The small molecule below binds the protein below.
Small molecule (SMILES): CC(=O)N[C@H]1[C@H](O[C@H]2[C@H](O)[C@@H](NC(C)=O)CO[C@@H]2CO)O[C@H](CO)[C@@H](O[C@@H]2O[C@H](CO)[C@@H](O[C@@H]3O[C@H](CO)[C@@H](O)[C@H](O)[C@H]3NC(C)=O)[C@H](O[C@H]3O[C@H](CO[C@H]4O[C@H](CO)[C@@H](O)[C@H](O)[C@@H]4O)[C@@H](O)[C@H](O)[C@@H]3O)[C@@H]2O)[C@@H]1O

Binding-site contacts:
Ligand atom C2 contacts residue TRP106 of chain 1.K at 3.5 Å (hydrophobic).
Ligand atom O2 contacts residue TRP106 of chain 1.K at 3.1 Å.
Ligand atom O5 contacts residue ASN201 of chain 1.R at 2.3 Å (h-bond).
Ligand atom C8 contacts residue GLU52 of chain 1.R at 3.2 Å.
Ligand atom O5 contacts residue ASN189 of chain 1.R at 3.6 Å (h-bond).
Ligand atom O4 contacts residue TYR60 of chain 1.K at 4.1 Å.
Ligand atom O7 contacts residue ASN201 of chain 1.R at 2.8 Å (h-bond).
Ligand atom O3 contacts residue TYR87 of chain 1.L at 2.8 Å (h-bond).
Ligand atom O4 contacts residue TYR87 of chain 1.L at 3.3 Å (h-bond).
Ligand atom C5 contacts residue LYS59 of chain 1.K at 4.2 Å.
Ligand atom C1 contacts residue TRP106 of chain 1.K at 4.5 Å (hydrophobic).
Ligand atom C3 contacts residue TYR87 of chain 1.L at 3.8 Å (hydrophobic).
Ligand atom C1 contacts residue ASN201 of chain 1.R at 1.4 Å.
Ligand atom O6 contacts residue TYR54 of chain 1.K at 3.6 Å.
Ligand atom O4 contacts residue ASP108 of chain 1.K at 3.8 Å.
Ligand atom C3 contacts residue ASN201 of chain 1.R at 3.8 Å.
Ligand atom O3 contacts residue TRP106 of chain 1.K at 3.0 Å.
Ligand atom O6 contacts residue SER32 of chain 1.K at 2.9 Å (h-bond).
Ligand atom C4 contacts residue LYS59 of chain 1.K at 3.6 Å.
Ligand atom O6 contacts residue ASN189 of chain 1.R at 3.7 Å.
Ligand atom C4 contacts residue ASN201 of chain 1.R at 4.2 Å.
Ligand atom O4 contacts residue TRP106 of chain 1.K at 3.2 Å.
Ligand atom C5 contacts residue ASN201 of chain 1.R at 3.6 Å.
Ligand atom N2 contacts residue ASN201 of chain 1.R at 3.0 Å (h-bond).
Ligand atom O6 contacts residue TYR60 of chain 1.K at 4.3 Å.
Ligand atom O4 contacts residue LYS59 of chain 1.K at 2.7 Å (salt-bridge).
Ligand atom C6 contacts residue SER32 of chain 1.K at 3.2 Å.
Ligand atom C3 contacts residue TYR60 of chain 1.K at 4.0 Å (hydrophobic).
Ligand atom C3 contacts residue TRP106 of chain 1.K at 3.8 Å (hydrophobic).
Ligand atom C1 contacts residue ASN189 of chain 1.R at 4.2 Å.
Ligand atom C3 contacts residue LYS59 of chain 1.K at 3.4 Å.
Ligand atom C8 contacts residue ASN201 of chain 1.R at 4.4 Å.
Ligand atom O6 contacts residue TRP55 of chain 1.K at 4.4 Å.
Ligand atom O4 contacts residue TYR60 of chain 1.K at 4.0 Å.
Ligand atom C4 contacts residue TYR54 of chain 1.K at 4.5 Å (hydrophobic).
Ligand atom O4 contacts residue TYR54 of chain 1.K at 3.1 Å.
Ligand atom O3 contacts residue LYS59 of chain 1.K at 3.6 Å.
Ligand atom C4 contacts residue TYR87 of chain 1.L at 4.0 Å (hydrophobic).
Ligand atom C2 contacts residue ASN201 of chain 1.R at 2.5 Å.
Ligand atom C7 contacts residue ASN201 of chain 1.R at 3.1 Å.

Sequence of chain 1.R:
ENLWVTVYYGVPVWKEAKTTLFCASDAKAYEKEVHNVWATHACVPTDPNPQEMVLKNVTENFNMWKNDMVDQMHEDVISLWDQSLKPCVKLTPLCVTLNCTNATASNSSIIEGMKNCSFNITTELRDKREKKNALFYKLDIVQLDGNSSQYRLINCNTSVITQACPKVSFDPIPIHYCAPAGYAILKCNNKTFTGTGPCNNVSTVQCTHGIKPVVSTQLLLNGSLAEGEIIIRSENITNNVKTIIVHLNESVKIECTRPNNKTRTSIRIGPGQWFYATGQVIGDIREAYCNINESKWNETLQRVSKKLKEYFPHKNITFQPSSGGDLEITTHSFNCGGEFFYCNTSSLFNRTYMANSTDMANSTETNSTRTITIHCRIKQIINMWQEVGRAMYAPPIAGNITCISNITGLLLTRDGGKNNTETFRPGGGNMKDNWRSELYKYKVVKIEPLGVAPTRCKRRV

Sequence of chain 1.K:
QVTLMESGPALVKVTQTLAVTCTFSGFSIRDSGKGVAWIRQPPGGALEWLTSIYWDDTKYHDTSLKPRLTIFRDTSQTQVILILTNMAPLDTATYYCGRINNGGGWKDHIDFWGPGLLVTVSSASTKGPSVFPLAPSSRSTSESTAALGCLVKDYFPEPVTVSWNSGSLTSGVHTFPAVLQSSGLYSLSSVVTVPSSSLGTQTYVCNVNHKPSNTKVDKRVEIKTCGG

Sequence of chain 1.L:
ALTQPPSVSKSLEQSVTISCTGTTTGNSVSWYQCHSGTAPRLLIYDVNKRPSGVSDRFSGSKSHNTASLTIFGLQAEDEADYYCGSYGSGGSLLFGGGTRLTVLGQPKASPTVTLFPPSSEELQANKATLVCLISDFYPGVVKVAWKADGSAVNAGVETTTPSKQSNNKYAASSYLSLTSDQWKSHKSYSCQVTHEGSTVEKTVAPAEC